A protein and the small-molecule ligand that binds it are described below.
Small molecule (SMILES): NCC[C@H](O)C(=O)N[C@@H]1C[C@H](N)[C@@H](O[C@H]2O[C@H](CN)[C@@H](O)[C@H](O)[C@H]2N)[C@H](O[C@@H]2O[C@H](CO)[C@H](O)[C@H]2O)[C@H]1O

Sequence of chain 1.A:
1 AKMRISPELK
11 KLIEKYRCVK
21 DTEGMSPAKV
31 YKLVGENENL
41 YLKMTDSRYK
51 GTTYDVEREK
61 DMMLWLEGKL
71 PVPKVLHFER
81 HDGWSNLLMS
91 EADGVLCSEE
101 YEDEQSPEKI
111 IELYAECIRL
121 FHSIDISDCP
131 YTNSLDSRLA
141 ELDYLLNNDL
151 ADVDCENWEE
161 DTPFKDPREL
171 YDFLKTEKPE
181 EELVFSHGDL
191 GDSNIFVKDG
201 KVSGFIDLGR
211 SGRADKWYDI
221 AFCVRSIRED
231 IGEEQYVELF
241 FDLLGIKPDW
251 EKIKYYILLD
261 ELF

Binding-site contacts:
Ligand atom N03 contacts residue ASP260 of chain 1.A at 2.8 Å (salt-bridge).
Ligand atom C11 contacts residue MET25 of chain 1.A at 3.6 Å (hydrophobic).
Ligand atom N16 contacts residue PHE263 of chain 1.A at 3.1 Å (h-bond).
Ligand atom C12 contacts residue MET25 of chain 1.A at 3.9 Å (hydrophobic).
Ligand atom C52 contacts residue GLU261 of chain 1.A at 2.9 Å.
Ligand atom O52 contacts residue GLU156 of chain 1.A at 2.8 Å (salt-bridge).
Ligand atom O14 contacts residue MG1 of chain 1.D at 3.9 Å.
Ligand atom C16 contacts residue MET25 of chain 1.A at 3.7 Å (hydrophobic).
Ligand atom O11 contacts residue MET25 of chain 1.A at 3.5 Å.
Ligand atom C53 contacts residue GLU156 of chain 1.A at 4.0 Å.
Ligand atom O51 contacts residue ARG225 of chain 1.A at 3.7 Å.
Ligand atom N16 contacts residue ASP152 of chain 1.A at 3.7 Å.
Ligand atom O13 contacts residue ANP1 of chain 1.B at 3.5 Å (h-bond).
Ligand atom N01 contacts residue GLU156 of chain 1.A at 2.9 Å (salt-bridge).
Ligand atom O14 contacts residue ASP189 of chain 1.A at 3.9 Å.
Ligand atom O52 contacts residue GLU261 of chain 1.A at 2.2 Å (salt-bridge).
Ligand atom C52 contacts residue GLU156 of chain 1.A at 3.8 Å.
Ligand atom C51 contacts residue GLU156 of chain 1.A at 3.8 Å.
Ligand atom C54 contacts residue GLU229 of chain 1.A at 3.5 Å.
Ligand atom C25 contacts residue MET25 of chain 1.A at 3.5 Å (hydrophobic).
Ligand atom C03 contacts residue ARG225 of chain 1.A at 3.9 Å.
Ligand atom C01 contacts residue GLU156 of chain 1.A at 3.8 Å.
Ligand atom N01 contacts residue GLU261 of chain 1.A at 3.2 Å (salt-bridge).
Ligand atom C16 contacts residue PHE263 of chain 1.A at 3.6 Å (hydrophobic).
Ligand atom N54 contacts residue GLU229 of chain 1.A at 3.4 Å (salt-bridge).
Ligand atom C51 contacts residue GLU261 of chain 1.A at 3.2 Å.
Ligand atom N03 contacts residue PHE263 of chain 1.A at 2.9 Å (h-bond).
Ligand atom C15 contacts residue PHE263 of chain 1.A at 3.8 Å (hydrophobic).
Ligand atom O23 contacts residue MET25 of chain 1.A at 3.0 Å.
Ligand atom O14 contacts residue ANP1 of chain 1.B at 2.6 Å (h-bond).
Ligand atom C14 contacts residue ANP1 of chain 1.B at 3.3 Å.
Ligand atom O13 contacts residue ASP189 of chain 1.A at 2.5 Å (salt-bridge).
Ligand atom C13 contacts residue ASP189 of chain 1.A at 3.4 Å.
Ligand atom O22 contacts residue GLU229 of chain 1.A at 3.9 Å.
Ligand atom N16 contacts residue MET25 of chain 1.A at 3.9 Å.
Ligand atom C03 contacts residue ASP260 of chain 1.A at 3.3 Å.
Ligand atom N03 contacts residue GLU261 of chain 1.A at 4.0 Å.
Ligand atom C02 contacts residue GLU156 of chain 1.A at 3.9 Å.
Ligand atom C02 contacts residue GLU261 of chain 1.A at 3.8 Å.
Ligand atom C02 contacts residue ASP260 of chain 1.A at 3.8 Å.